Sequence of chain 3.A:
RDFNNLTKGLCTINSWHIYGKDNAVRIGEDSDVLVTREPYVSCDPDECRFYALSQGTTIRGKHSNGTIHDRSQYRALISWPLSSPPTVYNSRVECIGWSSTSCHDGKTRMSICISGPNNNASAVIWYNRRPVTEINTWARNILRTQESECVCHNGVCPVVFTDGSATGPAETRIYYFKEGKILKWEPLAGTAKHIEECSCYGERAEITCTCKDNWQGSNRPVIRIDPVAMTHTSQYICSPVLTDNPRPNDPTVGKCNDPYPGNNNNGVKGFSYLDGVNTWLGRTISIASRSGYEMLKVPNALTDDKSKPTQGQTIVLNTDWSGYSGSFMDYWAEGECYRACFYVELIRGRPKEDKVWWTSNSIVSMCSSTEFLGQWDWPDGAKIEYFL

The protein below binds the small molecule below.
Small molecule (SMILES): [H]/N=C(/N)N[C@H]1C=C(C(=O)O)O[C@@H](C(=O)N(C)CCC)[C@@H]1NC(C)=O

Binding-site contacts:
Ligand atom C4 contacts residue TYR324 of chain 3.A at 3.7 Å (hydrophobic).
Ligand atom O1B contacts residue TYR324 of chain 3.A at 3.4 Å (h-bond).
Ligand atom C92 contacts residue ARG144 of chain 3.A at 3.6 Å.
Ligand atom O10 contacts residue ASP70 of chain 3.A at 3.5 Å.
Ligand atom NH2 contacts residue ASP70 of chain 3.A at 2.9 Å (salt-bridge).
Ligand atom NH2 contacts residue ARG75 of chain 3.A at 3.2 Å (salt-bridge).
Ligand atom CZ contacts residue GLU38 of chain 3.A at 3.8 Å.
Ligand atom C11 contacts residue ILE142 of chain 3.A at 3.8 Å (hydrophobic).
Ligand atom C92 contacts residue ALA166 of chain 3.A at 3.9 Å (hydrophobic).
Ligand atom C4 contacts residue ASP70 of chain 3.A at 3.5 Å.
Ligand atom C10 contacts residue ARG71 of chain 3.A at 3.7 Å.
Ligand atom C81 contacts residue GLU197 of chain 3.A at 3.5 Å.
Ligand atom C9 contacts residue ARG144 of chain 3.A at 3.8 Å.
Ligand atom C1 contacts residue TYR324 of chain 3.A at 3.1 Å (hydrophobic).
Ligand atom C1 contacts residue ARG37 of chain 3.A at 3.9 Å.
Ligand atom O6 contacts residue TYR324 of chain 3.A at 3.5 Å (h-bond).
Ligand atom C3 contacts residue TYR324 of chain 3.A at 3.2 Å (hydrophobic).
Ligand atom O1B contacts residue ARG37 of chain 3.A at 2.8 Å (salt-bridge).
Ligand atom C1 contacts residue ARG290 of chain 3.A at 3.5 Å.
Ligand atom C81 contacts residue GLU196 of chain 3.A at 3.5 Å.
Ligand atom NE contacts residue ASP70 of chain 3.A at 2.9 Å (salt-bridge).
Ligand atom C6 contacts residue TYR324 of chain 3.A at 3.7 Å (hydrophobic).
Ligand atom NH1 contacts residue GLU38 of chain 3.A at 3.7 Å.
Ligand atom C3 contacts residue ASP70 of chain 3.A at 3.2 Å.
Ligand atom C2 contacts residue TYR324 of chain 3.A at 3.0 Å (hydrophobic).
Ligand atom NH2 contacts residue GLU38 of chain 3.A at 3.8 Å.
Ligand atom NE contacts residue GLU38 of chain 3.A at 3.9 Å.
Ligand atom CZ contacts residue TRP98 of chain 3.A at 3.5 Å (hydrophobic).
Ligand atom C6 contacts residue GLU197 of chain 3.A at 3.6 Å.
Ligand atom CZ contacts residue ASP70 of chain 3.A at 3.8 Å.
Ligand atom C11 contacts residue TRP98 of chain 3.A at 3.8 Å (hydrophobic).
Ligand atom NH1 contacts residue TRP98 of chain 3.A at 3.2 Å (h-bond).
Ligand atom O1A contacts residue TYR324 of chain 3.A at 3.6 Å (h-bond).
Ligand atom O1B contacts residue ARG290 of chain 3.A at 3.0 Å (salt-bridge).
Ligand atom NH2 contacts residue TRP98 of chain 3.A at 3.0 Å (h-bond).
Ligand atom C92 contacts residue ILE142 of chain 3.A at 3.7 Å (hydrophobic).
Ligand atom O10 contacts residue ARG71 of chain 3.A at 2.7 Å (salt-bridge).
Ligand atom NH1 contacts residue GLU147 of chain 3.A at 3.0 Å (salt-bridge).
Ligand atom C81 contacts residue LYS212 of chain 3.A at 3.9 Å.
Ligand atom O1A contacts residue ARG290 of chain 3.A at 2.8 Å (salt-bridge).